This small molecule binds to this protein.
Small molecule (SMILES): N[C@](CC1c2ccccc2Oc2ccccc21)(C(=O)O)[C@H]1C[C@@H]1C(=O)O

Binding-site contacts:
Ligand atom NAA contacts residue LYS369 of chain 1.A at 3.0 Å (salt-bridge).
Ligand atom OAD contacts residue ARG53 of chain 1.A at 3.0 Å (salt-bridge).
Ligand atom OAB contacts residue SER135 of chain 1.A at 3.0 Å (h-bond).
Ligand atom CAG contacts residue TYR208 of chain 1.A at 3.3 Å (hydrophobic).
Ligand atom OAP contacts residue ARG263 of chain 1.A at 3.0 Å (salt-bridge).
Ligand atom OAE contacts residue SER137 of chain 1.A at 3.8 Å.
Ligand atom OAC contacts residue ALA158 of chain 1.A at 3.4 Å (h-bond).
Ligand atom CAT contacts residue ARG263 of chain 1.A at 3.4 Å.
Ligand atom OAE contacts residue SER135 of chain 1.A at 3.2 Å (h-bond).
Ligand atom CAQ contacts residue SER135 of chain 1.A at 3.3 Å.
Ligand atom CAX contacts residue LYS369 of chain 1.A at 3.3 Å.
Ligand atom CAJ contacts residue TYR208 of chain 1.A at 3.2 Å (hydrophobic).
Ligand atom CAY contacts residue ALA158 of chain 1.A at 3.3 Å (hydrophobic).
Ligand atom CAI contacts residue TYR208 of chain 1.A at 3.6 Å (hydrophobic).
Ligand atom CAO contacts residue LYS369 of chain 1.A at 3.3 Å.
Ligand atom CAX contacts residue SER135 of chain 1.A at 3.6 Å.
Ligand atom CAL contacts residue SER137 of chain 1.A at 3.3 Å.
Ligand atom CAL contacts residue THR160 of chain 1.A at 3.6 Å.
Ligand atom OAE contacts residue TYR136 of chain 1.A at 3.7 Å.
Ligand atom OAD contacts residue ARG49 of chain 1.A at 3.5 Å (salt-bridge).
Ligand atom CAF contacts residue TYR208 of chain 1.A at 3.7 Å (hydrophobic).
Ligand atom CAX contacts residue ALA158 of chain 1.A at 3.1 Å (hydrophobic).
Ligand atom NAA contacts residue ALA158 of chain 1.A at 2.4 Å (h-bond).
Ligand atom OAC contacts residue SER159 of chain 1.A at 3.4 Å.
Ligand atom CAR contacts residue ALA158 of chain 1.A at 3.4 Å (hydrophobic).
Ligand atom CAR contacts residue SER137 of chain 1.A at 3.8 Å.
Ligand atom CAK contacts residue TYR208 of chain 1.A at 3.4 Å (hydrophobic).
Ligand atom CAH contacts residue SER137 of chain 1.A at 3.0 Å.
Ligand atom OAB contacts residue ARG49 of chain 1.A at 3.6 Å.
Ligand atom OAC contacts residue SER137 of chain 1.A at 2.7 Å (h-bond).
Ligand atom OAD contacts residue ALA158 of chain 1.A at 3.6 Å.
Ligand atom NAA contacts residue THR160 of chain 1.A at 2.9 Å (h-bond).
Ligand atom CAT contacts residue TYR208 of chain 1.A at 3.7 Å (hydrophobic).
Ligand atom CAY contacts residue THR160 of chain 1.A at 3.4 Å.
Ligand atom CAK contacts residue ARG263 of chain 1.A at 3.0 Å.
Ligand atom CAS contacts residue TYR208 of chain 1.A at 3.5 Å (hydrophobic).
Ligand atom CAL contacts residue ASP180 of chain 1.A at 3.7 Å.
Ligand atom CAN contacts residue THR160 of chain 1.A at 3.0 Å.
Ligand atom OAC contacts residue THR160 of chain 1.A at 3.0 Å (h-bond).
Ligand atom OAD contacts residue SER135 of chain 1.A at 3.5 Å (h-bond).

Sequence of chain 1.A:
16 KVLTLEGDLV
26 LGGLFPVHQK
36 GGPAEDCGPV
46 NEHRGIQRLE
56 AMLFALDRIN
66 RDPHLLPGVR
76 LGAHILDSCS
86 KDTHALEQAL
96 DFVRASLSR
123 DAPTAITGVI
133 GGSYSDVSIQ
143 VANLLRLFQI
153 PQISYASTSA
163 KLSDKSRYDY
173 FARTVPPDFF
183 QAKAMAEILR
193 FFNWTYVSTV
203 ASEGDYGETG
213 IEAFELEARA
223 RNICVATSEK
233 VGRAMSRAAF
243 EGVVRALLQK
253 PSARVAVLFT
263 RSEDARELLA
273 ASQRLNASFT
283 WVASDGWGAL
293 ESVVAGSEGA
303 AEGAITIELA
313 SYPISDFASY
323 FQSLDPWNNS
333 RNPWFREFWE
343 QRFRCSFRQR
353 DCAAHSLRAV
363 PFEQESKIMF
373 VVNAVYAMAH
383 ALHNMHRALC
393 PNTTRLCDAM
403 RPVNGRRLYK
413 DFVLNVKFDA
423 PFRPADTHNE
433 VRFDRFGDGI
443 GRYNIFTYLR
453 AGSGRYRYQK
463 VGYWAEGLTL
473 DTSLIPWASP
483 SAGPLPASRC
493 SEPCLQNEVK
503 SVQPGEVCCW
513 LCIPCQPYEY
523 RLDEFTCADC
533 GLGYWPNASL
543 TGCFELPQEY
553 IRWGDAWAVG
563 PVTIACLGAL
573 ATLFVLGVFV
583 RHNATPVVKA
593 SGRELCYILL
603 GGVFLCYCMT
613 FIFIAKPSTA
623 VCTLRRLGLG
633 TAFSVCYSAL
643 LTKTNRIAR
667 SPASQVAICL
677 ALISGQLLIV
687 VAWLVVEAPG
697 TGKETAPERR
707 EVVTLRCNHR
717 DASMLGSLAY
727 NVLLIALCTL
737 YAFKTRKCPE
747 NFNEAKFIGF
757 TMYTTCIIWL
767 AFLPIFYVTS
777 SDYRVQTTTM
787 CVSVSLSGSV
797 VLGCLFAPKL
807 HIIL